Sequence of chain 4.A:
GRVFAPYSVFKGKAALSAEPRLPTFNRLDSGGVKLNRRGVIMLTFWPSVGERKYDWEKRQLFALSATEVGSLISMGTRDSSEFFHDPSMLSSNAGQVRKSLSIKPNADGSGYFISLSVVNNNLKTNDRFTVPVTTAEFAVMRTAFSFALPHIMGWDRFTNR

A small-molecule ligand and the protein it binds are described below.
Small molecule (SMILES): Nc1ncnc2c1ncn2[C@H]1C[C@H](O[P](=O)(O)OC[C@H]2O[C@@H](n3cnc4c(N)ncnc43)C[C@@H]2O[P](=O)(O)OC[C@H]2O[C@@H](n3cnc4c(N)ncnc43)C[C@@H]2O[P](=O)(O)OC[C@H]2O[C@@H](n3cnc4c(N)ncnc43)C[C@@H]2O[P](=O)(O)OC[C@H]2O[C@@H](n3cnc4c(N)ncnc43)C[C@@H]2O[P](=O)(O)OC[C@H]2O[C@@H](n3cnc4c(N)ncnc43)C[C@@H]2O[P](=O)(O)OC[C@H]2O[C@@H](n3cnc4c(N)ncnc43)C[C@@H]2O[P](=O)(O)OC[C@H]2O[C@@H](n3cnc4c(N)ncnc43)C[C@@H]2O[P](=O)(O)OC[C@H]2O[C@@H](n3cnc4c(N)ncnc43)C[C@@H]2O)[C@@H](COP(=O)=O)O1

Sequence of chain 2.A:
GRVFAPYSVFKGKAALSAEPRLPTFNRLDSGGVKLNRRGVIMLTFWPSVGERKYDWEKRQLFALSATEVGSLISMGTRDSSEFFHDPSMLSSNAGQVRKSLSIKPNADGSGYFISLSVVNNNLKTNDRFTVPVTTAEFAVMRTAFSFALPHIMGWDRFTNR

Binding-site contacts:
Ligand atom OP2 contacts residue LYS107 of chain 2.A at 2.8 Å (salt-bridge).
Ligand atom OP1 contacts residue LYS107 of chain 2.A at 2.7 Å (salt-bridge).
Ligand atom N6 contacts residue PHE12 of chain 4.A at 3.6 Å.
Ligand atom OP1 contacts residue LYS61 of chain 4.A at 3.2 Å.
Ligand atom C2 contacts residue PHE92 of chain 2.A at 3.3 Å (hydrophobic).
Ligand atom C1' contacts residue LEU98 of chain 2.A at 3.5 Å (hydrophobic).
Ligand atom OP2 contacts residue LYS61 of chain 4.A at 3.6 Å.
Ligand atom N3 contacts residue ASP94 of chain 2.A at 3.1 Å (salt-bridge).
Ligand atom C4' contacts residue TYR62 of chain 4.A at 3.6 Å (hydrophobic).
Ligand atom OP1 contacts residue TYR62 of chain 4.A at 2.7 Å (h-bond).
Ligand atom C8 contacts residue PHE12 of chain 4.A at 2.9 Å (hydrophobic).
Ligand atom C2 contacts residue LEU36 of chain 2.A at 3.6 Å (hydrophobic).
Ligand atom N1 contacts residue PHE18 of chain 4.A at 3.4 Å.
Ligand atom C6 contacts residue PHE92 of chain 2.A at 3.3 Å (hydrophobic).
Ligand atom OP1 contacts residue HIS93 of chain 2.A at 2.7 Å (h-bond).
Ligand atom O4' contacts residue LEU98 of chain 2.A at 3.6 Å.
Ligand atom N7 contacts residue ARG45 of chain 2.A at 3.2 Å (salt-bridge).
Ligand atom C1' contacts residue ASP94 of chain 2.A at 3.2 Å.
Ligand atom C5 contacts residue PHE18 of chain 4.A at 3.5 Å (hydrophobic).
Ligand atom O4' contacts residue ASP94 of chain 2.A at 3.1 Å (salt-bridge).
Ligand atom O4' contacts residue TRP54 of chain 4.A at 3.5 Å (h-bond).
Ligand atom N7 contacts residue HIS93 of chain 2.A at 3.6 Å (h-bond).
Ligand atom C5' contacts residue LEU69 of chain 2.A at 3.5 Å (hydrophobic).
Ligand atom O3' contacts residue ALA71 of chain 2.A at 3.4 Å.
Ligand atom N1 contacts residue PHE92 of chain 2.A at 2.9 Å (h-bond).
Ligand atom C8 contacts residue TRP64 of chain 4.A at 3.0 Å (hydrophobic).
Ligand atom N6 contacts residue SER16 of chain 4.A at 2.9 Å (h-bond).
Ligand atom C2 contacts residue PHE18 of chain 4.A at 3.5 Å (hydrophobic).
Ligand atom C4 contacts residue PHE18 of chain 4.A at 3.6 Å (hydrophobic).
Ligand atom OP1 contacts residue ALA71 of chain 2.A at 2.8 Å (h-bond).
Ligand atom C5' contacts residue LEU98 of chain 2.A at 3.6 Å (hydrophobic).
Ligand atom N7 contacts residue TRP64 of chain 4.A at 3.5 Å.
Ligand atom OP1 contacts residue PHE70 of chain 2.A at 3.5 Å.
Ligand atom N3 contacts residue MET97 of chain 2.A at 3.6 Å.
Ligand atom N7 contacts residue PHE18 of chain 4.A at 3.5 Å.
Ligand atom O5' contacts residue HIS93 of chain 2.A at 3.5 Å (h-bond).
Ligand atom O4' contacts residue TRP64 of chain 4.A at 3.4 Å (h-bond).
Ligand atom C5' contacts residue TRP64 of chain 4.A at 3.1 Å (hydrophobic).
Ligand atom N7 contacts residue PHE12 of chain 4.A at 2.8 Å.
Ligand atom C4' contacts residue TRP64 of chain 4.A at 3.2 Å (hydrophobic).